Sequence of chain 1.F:
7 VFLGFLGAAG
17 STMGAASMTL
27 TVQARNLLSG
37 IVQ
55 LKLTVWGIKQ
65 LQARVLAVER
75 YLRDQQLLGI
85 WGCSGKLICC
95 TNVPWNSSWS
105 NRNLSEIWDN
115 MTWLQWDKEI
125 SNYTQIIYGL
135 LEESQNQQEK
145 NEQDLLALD

The small molecule below binds the protein below.
Small molecule (SMILES): CC(=O)N[C@@H]1[C@@H](O)[C@H](O)[C@@H](CO)O[C@H]1O

Binding-site contacts:
Ligand atom N2 contacts residue GLU110 of chain 1.F at 4.4 Å.
Ligand atom C3 contacts residue ASN107 of chain 1.F at 3.6 Å.
Ligand atom C1 contacts residue ASN107 of chain 1.F at 1.3 Å.
Ligand atom C7 contacts residue ASN107 of chain 1.F at 3.8 Å.
Ligand atom C2 contacts residue ASN107 of chain 1.F at 2.2 Å.
Ligand atom C8 contacts residue ASN105 of chain 1.F at 3.9 Å.
Ligand atom N2 contacts residue ASN107 of chain 1.F at 2.7 Å (h-bond).
Ligand atom C7 contacts residue GLU110 of chain 1.F at 4.4 Å.
Ligand atom C5 contacts residue ASN107 of chain 1.F at 3.3 Å.
Ligand atom O6 contacts residue ASN107 of chain 1.F at 4.4 Å.
Ligand atom O5 contacts residue ASN107 of chain 1.F at 2.0 Å (h-bond).
Ligand atom C4 contacts residue ASN107 of chain 1.F at 3.9 Å.
Ligand atom C6 contacts residue ASN107 of chain 1.F at 4.3 Å.